The protein below binds the small molecule below.
Small molecule (SMILES): C[C@@H]1CC[C@@]2(OC1)O[C@H]1C[C@H]3[C@@H]4CC=C5C[C@@H](O)CC[C@]5(C)[C@H]4CC[C@]3(C)[C@H]1[C@@H]2C

Sequence of chain 1.C:
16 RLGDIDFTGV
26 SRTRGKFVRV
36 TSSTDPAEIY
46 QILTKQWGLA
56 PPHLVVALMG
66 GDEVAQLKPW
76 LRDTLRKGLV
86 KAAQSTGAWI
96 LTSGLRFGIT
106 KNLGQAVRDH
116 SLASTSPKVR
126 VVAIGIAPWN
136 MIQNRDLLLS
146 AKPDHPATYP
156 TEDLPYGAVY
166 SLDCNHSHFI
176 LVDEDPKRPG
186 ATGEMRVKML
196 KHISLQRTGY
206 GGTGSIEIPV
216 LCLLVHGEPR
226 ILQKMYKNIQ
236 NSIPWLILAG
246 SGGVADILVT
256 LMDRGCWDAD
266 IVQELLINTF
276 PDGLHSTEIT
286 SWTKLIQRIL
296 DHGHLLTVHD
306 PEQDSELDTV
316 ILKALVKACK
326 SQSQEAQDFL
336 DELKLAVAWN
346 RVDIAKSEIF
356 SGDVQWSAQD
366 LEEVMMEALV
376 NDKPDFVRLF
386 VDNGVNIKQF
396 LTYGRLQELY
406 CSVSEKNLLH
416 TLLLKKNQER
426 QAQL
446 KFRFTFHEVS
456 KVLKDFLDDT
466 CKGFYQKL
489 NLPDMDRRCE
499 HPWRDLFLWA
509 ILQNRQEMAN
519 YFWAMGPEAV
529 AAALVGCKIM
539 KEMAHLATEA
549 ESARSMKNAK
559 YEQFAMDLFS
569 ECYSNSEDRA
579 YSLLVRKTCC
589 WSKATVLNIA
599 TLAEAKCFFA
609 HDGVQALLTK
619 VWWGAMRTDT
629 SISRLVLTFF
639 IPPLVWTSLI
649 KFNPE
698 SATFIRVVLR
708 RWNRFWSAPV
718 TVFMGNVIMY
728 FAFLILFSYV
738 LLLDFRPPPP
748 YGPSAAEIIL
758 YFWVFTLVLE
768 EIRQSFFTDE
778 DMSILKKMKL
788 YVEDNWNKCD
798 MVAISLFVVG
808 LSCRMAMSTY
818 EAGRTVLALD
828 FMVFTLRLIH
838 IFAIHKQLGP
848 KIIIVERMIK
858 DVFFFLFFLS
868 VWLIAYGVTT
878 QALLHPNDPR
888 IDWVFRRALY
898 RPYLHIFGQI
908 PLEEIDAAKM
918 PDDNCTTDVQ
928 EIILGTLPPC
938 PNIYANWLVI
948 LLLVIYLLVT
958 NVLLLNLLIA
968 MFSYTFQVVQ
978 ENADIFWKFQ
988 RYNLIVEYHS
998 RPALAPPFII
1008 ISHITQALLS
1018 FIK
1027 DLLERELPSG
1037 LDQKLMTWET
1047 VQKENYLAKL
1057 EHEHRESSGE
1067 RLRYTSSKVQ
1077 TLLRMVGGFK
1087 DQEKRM

Binding-site contacts:
Ligand atom C13 contacts residue PHE892 of chain 1.C at 4.0 Å (hydrophobic).
Ligand atom C21 contacts residue ILE888 of chain 1.C at 4.4 Å (hydrophobic).
Ligand atom C1 contacts residue YUY1 of chain 1.N at 4.3 Å.
Ligand atom C25 contacts residue PHE892 of chain 1.C at 4.3 Å (hydrophobic).
Ligand atom C8 contacts residue YUY1 of chain 1.N at 4.5 Å.
Ligand atom C11 contacts residue PHE892 of chain 1.C at 3.4 Å (hydrophobic).
Ligand atom C16 contacts residue ASP889 of chain 1.C at 4.3 Å.
Ligand atom C20 contacts residue ILE888 of chain 1.C at 4.2 Å (hydrophobic).
Ligand atom C contacts residue YUY1 of chain 1.N at 3.4 Å.
Ligand atom C22 contacts residue ASP889 of chain 1.C at 4.2 Å.
Ligand atom C21 contacts residue ASP889 of chain 1.C at 4.2 Å.
Ligand atom C12 contacts residue PHE892 of chain 1.C at 3.9 Å (hydrophobic).
Ligand atom C14 contacts residue PHE892 of chain 1.C at 4.4 Å (hydrophobic).
Ligand atom C15 contacts residue YUY1 of chain 1.N at 4.1 Å.
Ligand atom C7 contacts residue PHE892 of chain 1.C at 4.3 Å (hydrophobic).
Ligand atom C10 contacts residue PHE892 of chain 1.C at 4.2 Å (hydrophobic).
Ligand atom C9 contacts residue PHE892 of chain 1.C at 4.0 Å (hydrophobic).
Ligand atom C6 contacts residue PHE892 of chain 1.C at 3.8 Å (hydrophobic).
Ligand atom C19 contacts residue ILE888 of chain 1.C at 4.0 Å (hydrophobic).
Ligand atom C26 contacts residue YUY1 of chain 1.N at 4.0 Å.
Ligand atom C16 contacts residue YUY1 of chain 1.N at 4.3 Å.